This small molecule binds to this protein.
Small molecule (SMILES): CC(=O)N[C@H]1[C@H](O[C@H]2[C@H](O)[C@@H](NC(C)=O)CO[C@@H]2CO)O[C@H](CO)[C@@H](O[C@@H]2O[C@H](CO)[C@@H](O)[C@H](O)[C@@H]2O)[C@@H]1O

Sequence of chain 1.A:
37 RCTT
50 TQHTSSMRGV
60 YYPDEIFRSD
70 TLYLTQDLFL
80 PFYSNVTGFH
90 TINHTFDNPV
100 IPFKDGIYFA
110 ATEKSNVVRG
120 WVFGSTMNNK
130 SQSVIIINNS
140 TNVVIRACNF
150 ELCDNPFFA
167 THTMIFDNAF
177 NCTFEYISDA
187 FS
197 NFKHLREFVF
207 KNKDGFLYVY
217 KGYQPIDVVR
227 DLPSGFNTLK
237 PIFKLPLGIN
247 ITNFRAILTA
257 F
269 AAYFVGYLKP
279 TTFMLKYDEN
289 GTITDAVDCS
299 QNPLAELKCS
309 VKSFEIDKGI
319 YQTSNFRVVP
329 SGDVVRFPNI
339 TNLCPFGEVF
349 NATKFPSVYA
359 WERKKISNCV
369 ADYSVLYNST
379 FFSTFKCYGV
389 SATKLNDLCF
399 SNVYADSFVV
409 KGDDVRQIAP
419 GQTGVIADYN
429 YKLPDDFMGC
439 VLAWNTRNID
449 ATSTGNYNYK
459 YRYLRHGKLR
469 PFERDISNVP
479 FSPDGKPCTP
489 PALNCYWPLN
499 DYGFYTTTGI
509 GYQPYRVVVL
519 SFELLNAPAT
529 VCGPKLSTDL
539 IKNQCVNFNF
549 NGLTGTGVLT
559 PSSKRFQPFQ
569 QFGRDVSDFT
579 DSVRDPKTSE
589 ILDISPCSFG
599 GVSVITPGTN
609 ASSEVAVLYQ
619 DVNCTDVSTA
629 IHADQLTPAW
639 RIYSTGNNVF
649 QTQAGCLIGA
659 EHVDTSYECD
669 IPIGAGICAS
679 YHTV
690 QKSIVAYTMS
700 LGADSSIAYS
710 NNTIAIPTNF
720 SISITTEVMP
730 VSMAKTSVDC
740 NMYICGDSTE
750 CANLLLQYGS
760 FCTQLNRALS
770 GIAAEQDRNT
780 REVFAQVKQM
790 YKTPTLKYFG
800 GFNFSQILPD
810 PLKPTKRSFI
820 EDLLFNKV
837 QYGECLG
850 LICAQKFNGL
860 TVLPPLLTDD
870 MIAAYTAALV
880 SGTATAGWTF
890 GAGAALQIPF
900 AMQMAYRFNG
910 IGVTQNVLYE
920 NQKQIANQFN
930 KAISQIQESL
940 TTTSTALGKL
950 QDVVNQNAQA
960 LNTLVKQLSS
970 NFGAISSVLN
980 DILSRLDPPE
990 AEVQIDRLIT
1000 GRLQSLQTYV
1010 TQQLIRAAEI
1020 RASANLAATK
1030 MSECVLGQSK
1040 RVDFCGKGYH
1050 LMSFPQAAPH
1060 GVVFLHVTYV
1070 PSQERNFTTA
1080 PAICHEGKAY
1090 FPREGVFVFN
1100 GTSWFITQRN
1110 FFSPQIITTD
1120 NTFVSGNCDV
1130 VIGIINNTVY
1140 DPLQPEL

Binding-site contacts:
Ligand atom C1 contacts residue ASN1075 of chain 1.B at 1.4 Å.
Ligand atom O7 contacts residue ASN1075 of chain 1.B at 3.2 Å (h-bond).
Ligand atom C8 contacts residue ARG1074 of chain 1.B at 3.7 Å.
Ligand atom C7 contacts residue ASN1075 of chain 1.B at 3.2 Å.
Ligand atom C8 contacts residue GLU1073 of chain 1.B at 3.7 Å.
Ligand atom C4 contacts residue ASN1075 of chain 1.B at 4.2 Å.
Ligand atom C5 contacts residue ASN1075 of chain 1.B at 3.7 Å.
Ligand atom C8 contacts residue ASN1075 of chain 1.B at 3.7 Å.
Ligand atom C3 contacts residue ASN1075 of chain 1.B at 3.6 Å.
Ligand atom C1 contacts residue GLN896 of chain 1.A at 4.4 Å.
Ligand atom C8 contacts residue ALA707 of chain 1.B at 3.9 Å (hydrophobic).
Ligand atom C2 contacts residue ASN1075 of chain 1.B at 2.3 Å.
Ligand atom N2 contacts residue ASN1075 of chain 1.B at 2.8 Å (h-bond).
Ligand atom O5 contacts residue ASN1075 of chain 1.B at 2.4 Å (h-bond).

Sequence of chain 1.B:
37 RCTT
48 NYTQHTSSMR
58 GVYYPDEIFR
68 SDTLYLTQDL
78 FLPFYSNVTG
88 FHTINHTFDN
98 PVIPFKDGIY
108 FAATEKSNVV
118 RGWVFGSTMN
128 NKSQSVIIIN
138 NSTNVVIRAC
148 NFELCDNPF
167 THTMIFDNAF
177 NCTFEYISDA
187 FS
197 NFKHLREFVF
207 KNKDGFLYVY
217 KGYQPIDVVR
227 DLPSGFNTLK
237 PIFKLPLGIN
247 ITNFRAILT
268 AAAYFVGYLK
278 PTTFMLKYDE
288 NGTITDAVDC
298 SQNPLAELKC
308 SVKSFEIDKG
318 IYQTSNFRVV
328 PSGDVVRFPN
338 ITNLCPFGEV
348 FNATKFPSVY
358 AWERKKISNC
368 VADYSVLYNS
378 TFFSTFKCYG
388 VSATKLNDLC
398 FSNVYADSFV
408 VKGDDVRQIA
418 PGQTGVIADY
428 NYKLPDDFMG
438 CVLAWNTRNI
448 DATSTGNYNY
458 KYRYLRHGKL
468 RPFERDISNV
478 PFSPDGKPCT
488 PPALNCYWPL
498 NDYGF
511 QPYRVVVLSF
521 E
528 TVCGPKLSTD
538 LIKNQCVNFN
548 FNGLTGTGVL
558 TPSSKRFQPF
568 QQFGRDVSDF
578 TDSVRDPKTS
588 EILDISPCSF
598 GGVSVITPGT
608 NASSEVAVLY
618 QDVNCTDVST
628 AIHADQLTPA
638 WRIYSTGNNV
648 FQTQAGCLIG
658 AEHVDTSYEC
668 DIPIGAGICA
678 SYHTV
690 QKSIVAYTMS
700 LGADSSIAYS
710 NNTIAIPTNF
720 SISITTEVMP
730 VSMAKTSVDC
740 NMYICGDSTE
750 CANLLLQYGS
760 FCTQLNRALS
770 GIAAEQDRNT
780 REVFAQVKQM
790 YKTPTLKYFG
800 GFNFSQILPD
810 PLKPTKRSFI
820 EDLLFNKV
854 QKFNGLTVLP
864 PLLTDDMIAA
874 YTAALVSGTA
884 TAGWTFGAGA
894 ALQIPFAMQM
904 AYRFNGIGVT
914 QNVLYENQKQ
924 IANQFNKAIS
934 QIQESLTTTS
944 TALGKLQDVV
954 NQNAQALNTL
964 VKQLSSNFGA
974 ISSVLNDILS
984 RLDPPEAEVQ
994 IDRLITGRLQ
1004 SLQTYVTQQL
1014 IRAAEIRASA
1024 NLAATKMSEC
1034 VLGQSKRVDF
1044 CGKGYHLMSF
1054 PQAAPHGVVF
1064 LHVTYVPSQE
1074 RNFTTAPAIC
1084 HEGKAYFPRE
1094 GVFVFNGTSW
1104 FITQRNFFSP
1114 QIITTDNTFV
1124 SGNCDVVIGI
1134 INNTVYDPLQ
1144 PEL